Sequence of chain 1.A:
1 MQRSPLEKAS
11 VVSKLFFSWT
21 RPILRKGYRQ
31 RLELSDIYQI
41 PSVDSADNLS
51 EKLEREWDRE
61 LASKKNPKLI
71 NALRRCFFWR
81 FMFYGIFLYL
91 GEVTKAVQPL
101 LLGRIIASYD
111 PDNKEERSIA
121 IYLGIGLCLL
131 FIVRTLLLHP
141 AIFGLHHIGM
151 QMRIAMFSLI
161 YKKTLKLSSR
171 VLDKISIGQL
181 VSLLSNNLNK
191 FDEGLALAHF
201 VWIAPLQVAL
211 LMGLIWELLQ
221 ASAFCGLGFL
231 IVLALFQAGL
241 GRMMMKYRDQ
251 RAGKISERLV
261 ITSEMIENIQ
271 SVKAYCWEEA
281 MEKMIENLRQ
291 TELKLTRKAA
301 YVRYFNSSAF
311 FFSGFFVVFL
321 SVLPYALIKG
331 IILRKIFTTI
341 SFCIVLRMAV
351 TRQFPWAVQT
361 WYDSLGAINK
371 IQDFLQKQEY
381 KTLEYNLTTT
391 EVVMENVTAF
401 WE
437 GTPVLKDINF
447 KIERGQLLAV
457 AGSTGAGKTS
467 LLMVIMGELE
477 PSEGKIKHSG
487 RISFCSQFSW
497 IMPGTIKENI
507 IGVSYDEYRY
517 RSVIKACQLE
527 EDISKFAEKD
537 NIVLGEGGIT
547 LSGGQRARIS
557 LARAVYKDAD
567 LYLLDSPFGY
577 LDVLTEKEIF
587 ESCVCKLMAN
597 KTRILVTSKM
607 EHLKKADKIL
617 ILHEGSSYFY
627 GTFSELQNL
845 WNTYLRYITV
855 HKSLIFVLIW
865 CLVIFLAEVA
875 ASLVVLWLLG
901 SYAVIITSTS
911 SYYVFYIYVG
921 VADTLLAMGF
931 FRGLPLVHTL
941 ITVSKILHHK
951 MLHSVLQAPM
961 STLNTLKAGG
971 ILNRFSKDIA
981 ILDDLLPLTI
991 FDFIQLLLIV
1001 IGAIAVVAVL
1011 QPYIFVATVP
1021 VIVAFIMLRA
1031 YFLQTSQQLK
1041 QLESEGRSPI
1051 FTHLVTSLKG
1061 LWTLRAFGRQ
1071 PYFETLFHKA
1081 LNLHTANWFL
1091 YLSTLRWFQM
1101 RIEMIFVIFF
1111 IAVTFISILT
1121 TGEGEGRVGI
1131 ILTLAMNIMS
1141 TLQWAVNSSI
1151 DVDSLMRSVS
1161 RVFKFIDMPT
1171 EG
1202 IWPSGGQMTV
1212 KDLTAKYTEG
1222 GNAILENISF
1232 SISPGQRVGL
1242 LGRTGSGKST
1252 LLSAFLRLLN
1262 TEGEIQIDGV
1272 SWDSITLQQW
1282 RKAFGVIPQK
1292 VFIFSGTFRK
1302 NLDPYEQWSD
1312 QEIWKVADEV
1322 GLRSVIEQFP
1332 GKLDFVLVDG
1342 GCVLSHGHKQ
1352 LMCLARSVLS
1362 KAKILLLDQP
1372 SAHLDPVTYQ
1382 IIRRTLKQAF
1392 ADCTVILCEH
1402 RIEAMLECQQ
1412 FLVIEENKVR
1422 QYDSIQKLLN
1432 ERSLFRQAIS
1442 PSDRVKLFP

Binding-site contacts:
Ligand atom O4 contacts residue SER364 of chain 1.A at 3.2 Å.
Ligand atom O4 contacts residue TRP361 of chain 1.A at 3.9 Å.
Ligand atom O5 contacts residue ALA198 of chain 1.A at 3.3 Å.
Ligand atom O3 contacts residue PHE78 of chain 1.A at 3.7 Å.
Ligand atom F1 contacts residue SER364 of chain 1.A at 3.1 Å.
Ligand atom O5 contacts residue TRP361 of chain 1.A at 3.9 Å.
Ligand atom C8 contacts residue D121 of chain 1.H at 3.5 Å.
Ligand atom C5 contacts residue ARG74 of chain 1.A at 3.8 Å.
Ligand atom C20 contacts residue SER364 of chain 1.A at 3.6 Å.
Ligand atom C22 contacts residue PHE77 of chain 1.A at 3.6 Å (hydrophobic).
Ligand atom O1 contacts residue ILE70 of chain 1.A at 3.8 Å.
Ligand atom C19 contacts residue MET152 of chain 1.A at 3.8 Å (hydrophobic).
Ligand atom C9 contacts residue D121 of chain 1.H at 3.5 Å.
Ligand atom C22 contacts residue PHE81 of chain 1.A at 3.6 Å (hydrophobic).
Ligand atom O3 contacts residue ARG74 of chain 1.A at 3.6 Å.
Ligand atom C7 contacts residue ILE70 of chain 1.A at 3.7 Å (hydrophobic).
Ligand atom O1 contacts residue ARG74 of chain 1.A at 3.6 Å.
Ligand atom C21 contacts residue PHE77 of chain 1.A at 3.8 Å (hydrophobic).
Ligand atom O2 contacts residue LYS68 of chain 1.A at 3.6 Å (salt-bridge).
Ligand atom C24 contacts residue ARG74 of chain 1.A at 3.8 Å.
Ligand atom C16 contacts residue TRP361 of chain 1.A at 3.7 Å (hydrophobic).
Ligand atom C21 contacts residue LEU73 of chain 1.A at 3.7 Å (hydrophobic).
Ligand atom F2 contacts residue TRP361 of chain 1.A at 3.3 Å.
Ligand atom F2 contacts residue SER364 of chain 1.A at 3.8 Å.
Ligand atom C2 contacts residue ARG74 of chain 1.A at 3.8 Å.
Ligand atom C10 contacts residue D121 of chain 1.H at 3.7 Å.
Ligand atom C15 contacts residue PHE81 of chain 1.A at 3.9 Å (hydrophobic).
Ligand atom C5 contacts residue ILE70 of chain 1.A at 3.8 Å (hydrophobic).
Ligand atom F1 contacts residue LEU195 of chain 1.A at 3.6 Å.
Ligand atom F1 contacts residue THR360 of chain 1.A at 3.9 Å.
Ligand atom C11 contacts residue ARG74 of chain 1.A at 3.9 Å.
Ligand atom C7 contacts residue LYS68 of chain 1.A at 3.9 Å.
Ligand atom O1 contacts residue ASN71 of chain 1.A at 3.4 Å (h-bond).
Ligand atom C3 contacts residue ARG74 of chain 1.A at 3.9 Å.
Ligand atom C17 contacts residue TRP361 of chain 1.A at 3.8 Å (hydrophobic).
Ligand atom C20 contacts residue ALA198 of chain 1.A at 3.9 Å (hydrophobic).
Ligand atom C1 contacts residue ARG74 of chain 1.A at 3.8 Å.
Ligand atom F2 contacts residue ALA198 of chain 1.A at 3.5 Å.
Ligand atom O1 contacts residue LYS68 of chain 1.A at 3.3 Å (salt-bridge).
Ligand atom F2 contacts residue THR360 of chain 1.A at 3.8 Å.

This small molecule binds to this protein.
Small molecule (SMILES): Cc1ccc(NC(=O)C2(c3ccc4c(c3)OC(F)(F)O4)CC2)nc1-c1cccc(C(=O)O)c1